This protein binds this small molecule.
Small molecule (SMILES): Nc1nc(=O)c2ncn(CCN(CCOCCP(=O)(O)O)CCP(=O)(O)O)c2[nH]1

Sequence of chain 1.A:
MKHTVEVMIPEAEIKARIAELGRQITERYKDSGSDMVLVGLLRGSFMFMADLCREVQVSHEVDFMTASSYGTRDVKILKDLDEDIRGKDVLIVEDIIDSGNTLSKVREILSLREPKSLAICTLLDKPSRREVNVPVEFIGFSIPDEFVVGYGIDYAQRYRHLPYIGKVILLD

Binding-site contacts:
Ligand atom CAJ contacts residue ILE105 of chain 1.A at 3.4 Å (hydrophobic).
Ligand atom C6 contacts residue LYS135 of chain 1.A at 3.6 Å.
Ligand atom OAD contacts residue ILE106 of chain 1.A at 3.5 Å.
Ligand atom OAC contacts residue MG1 of chain 1.D at 2.1 Å.
Ligand atom OAE contacts residue ARG47 of chain 1.A at 3.1 Å (salt-bridge).
Ligand atom N7 contacts residue ARG138 of chain 1.A at 3.6 Å.
Ligand atom OAC contacts residue ASP104 of chain 1.A at 3.4 Å (salt-bridge).
Ligand atom PBC contacts residue GLY109 of chain 1.A at 3.6 Å.
Ligand atom OAG contacts residue SER108 of chain 1.A at 2.7 Å (h-bond).
Ligand atom N2 contacts residue ASP163 of chain 1.A at 2.8 Å (salt-bridge).
Ligand atom N2 contacts residue ILE162 of chain 1.A at 3.6 Å.
Ligand atom N2 contacts residue PHE156 of chain 1.A at 3.2 Å.
Ligand atom CAQ contacts residue THR111 of chain 1.A at 3.2 Å.
Ligand atom NAZ contacts residue ASP107 of chain 1.A at 3.3 Å (salt-bridge).
Ligand atom OAE contacts residue GLY48 of chain 1.A at 3.3 Å (h-bond).
Ligand atom O6 contacts residue VAL157 of chain 1.A at 3.0 Å (h-bond).
Ligand atom OAG contacts residue THR111 of chain 1.A at 2.8 Å (h-bond).
Ligand atom PBB contacts residue MG1 of chain 1.D at 3.5 Å.
Ligand atom PBC contacts residue THR111 of chain 1.A at 3.7 Å.
Ligand atom N1 contacts residue PHE156 of chain 1.A at 3.4 Å.
Ligand atom OAF contacts residue GLY48 of chain 1.A at 3.6 Å.
Ligand atom CAL contacts residue ILE105 of chain 1.A at 3.5 Å (hydrophobic).
Ligand atom O6 contacts residue PHE156 of chain 1.A at 3.4 Å.
Ligand atom OAH contacts residue THR111 of chain 1.A at 3.5 Å.
Ligand atom CAN contacts residue ASP107 of chain 1.A at 2.9 Å.
Ligand atom OAD contacts residue ASP107 of chain 1.A at 2.8 Å (salt-bridge).
Ligand atom OAG contacts residue GLY109 of chain 1.A at 3.0 Å (h-bond).
Ligand atom OAH contacts residue LEU112 of chain 1.A at 3.1 Å (h-bond).
Ligand atom OAD contacts residue SER108 of chain 1.A at 3.4 Å (h-bond).
Ligand atom N7 contacts residue LYS135 of chain 1.A at 3.5 Å (salt-bridge).
Ligand atom OAD contacts residue GLY109 of chain 1.A at 3.2 Å (h-bond).
Ligand atom N1 contacts residue VAL157 of chain 1.A at 3.3 Å (h-bond).
Ligand atom OAF contacts residue ASP104 of chain 1.A at 3.1 Å (salt-bridge).
Ligand atom CAM contacts residue ASP107 of chain 1.A at 3.2 Å.
Ligand atom O6 contacts residue GLU155 of chain 1.A at 3.6 Å.
Ligand atom O6 contacts residue LYS135 of chain 1.A at 2.6 Å (salt-bridge).
Ligand atom OAG contacts residue ASN110 of chain 1.A at 2.9 Å (h-bond).
Ligand atom C2 contacts residue PHE156 of chain 1.A at 3.5 Å (hydrophobic).
Ligand atom C8 contacts residue ASP107 of chain 1.A at 3.1 Å.
Ligand atom CAL contacts residue ASP107 of chain 1.A at 3.2 Å.